Sequence of chain 1.A:
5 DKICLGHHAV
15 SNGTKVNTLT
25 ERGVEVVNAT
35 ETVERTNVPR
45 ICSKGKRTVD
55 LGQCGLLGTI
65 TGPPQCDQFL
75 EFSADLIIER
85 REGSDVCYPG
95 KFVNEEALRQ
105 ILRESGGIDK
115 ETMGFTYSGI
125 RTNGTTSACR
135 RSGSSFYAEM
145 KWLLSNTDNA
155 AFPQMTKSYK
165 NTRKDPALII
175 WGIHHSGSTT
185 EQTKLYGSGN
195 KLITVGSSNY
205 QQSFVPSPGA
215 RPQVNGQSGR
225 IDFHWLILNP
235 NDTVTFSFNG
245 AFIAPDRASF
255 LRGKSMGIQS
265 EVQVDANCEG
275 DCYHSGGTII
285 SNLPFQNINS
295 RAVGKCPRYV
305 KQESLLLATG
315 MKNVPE

Binding-site contacts:
Ligand atom C3 contacts residue ASN235 of chain 1.A at 3.9 Å.
Ligand atom C1 contacts residue ASN235 of chain 1.A at 1.5 Å.
Ligand atom O5 contacts residue ASN235 of chain 1.A at 2.4 Å (h-bond).
Ligand atom C7 contacts residue ASN235 of chain 1.A at 3.1 Å.
Ligand atom C4 contacts residue ASN235 of chain 1.A at 4.4 Å.
Ligand atom C2 contacts residue ASN235 of chain 1.A at 2.6 Å.
Ligand atom N2 contacts residue ASN235 of chain 1.A at 3.1 Å (h-bond).
Ligand atom C8 contacts residue ASN235 of chain 1.A at 4.5 Å.
Ligand atom O7 contacts residue ASN235 of chain 1.A at 2.6 Å (h-bond).
Ligand atom C5 contacts residue ASN235 of chain 1.A at 3.8 Å.

A protein and the small-molecule ligand that binds it are described below.
Small molecule (SMILES): CC(=O)N[C@@H]1[C@@H](O)[C@H](O)[C@@H](CO)O[C@H]1O